Sequence of chain 1.B:
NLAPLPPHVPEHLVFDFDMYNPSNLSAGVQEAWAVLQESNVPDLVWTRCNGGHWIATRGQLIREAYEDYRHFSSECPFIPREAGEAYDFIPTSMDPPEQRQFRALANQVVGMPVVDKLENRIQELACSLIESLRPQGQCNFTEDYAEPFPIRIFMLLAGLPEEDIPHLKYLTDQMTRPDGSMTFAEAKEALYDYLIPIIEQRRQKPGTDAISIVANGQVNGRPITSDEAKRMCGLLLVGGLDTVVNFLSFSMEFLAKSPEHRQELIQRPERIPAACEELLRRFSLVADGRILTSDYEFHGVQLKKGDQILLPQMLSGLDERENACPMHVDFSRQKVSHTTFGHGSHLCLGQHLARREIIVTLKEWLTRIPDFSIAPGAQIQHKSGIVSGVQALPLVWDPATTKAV

Binding-site contacts:
Ligand atom O contacts residue TYR96 of chain 1.B at 2.6 Å (h-bond).
Ligand atom C5 contacts residue GLY248 of chain 1.B at 4.2 Å.
Ligand atom C4 contacts residue HEM1 of chain 1.H at 3.7 Å.
Ligand atom O contacts residue PHE87 of chain 1.B at 3.5 Å.
Ligand atom C9 contacts residue HEM1 of chain 1.H at 4.2 Å.
Ligand atom C3 contacts residue TYR96 of chain 1.B at 3.7 Å (hydrophobic).
Ligand atom O contacts residue LEU244 of chain 1.B at 4.0 Å.
Ligand atom C3 contacts residue LEU244 of chain 1.B at 4.0 Å (hydrophobic).
Ligand atom C1 contacts residue VAL247 of chain 1.B at 4.3 Å (hydrophobic).
Ligand atom C8 contacts residue ASP297 of chain 1.B at 3.8 Å.
Ligand atom C2 contacts residue LEU244 of chain 1.B at 4.1 Å (hydrophobic).
Ligand atom C8 contacts residue HEM1 of chain 1.H at 4.2 Å.
Ligand atom C8 contacts residue VAL295 of chain 1.B at 3.7 Å (hydrophobic).
Ligand atom C5 contacts residue LEU244 of chain 1.B at 4.3 Å (hydrophobic).
Ligand atom C9 contacts residue VAL396 of chain 1.B at 4.2 Å (hydrophobic).
Ligand atom C8 contacts residue ILE395 of chain 1.B at 4.2 Å (hydrophobic).
Ligand atom C9 contacts residue THR252 of chain 1.B at 3.9 Å.
Ligand atom C2 contacts residue PHE87 of chain 1.B at 4.2 Å (hydrophobic).
Ligand atom C3 contacts residue THR101 of chain 1.B at 3.9 Å.
Ligand atom C3 contacts residue HEM1 of chain 1.H at 4.4 Å.
Ligand atom C10 contacts residue VAL247 of chain 1.B at 3.8 Å (hydrophobic).
Ligand atom C7 contacts residue VAL295 of chain 1.B at 4.5 Å (hydrophobic).
Ligand atom C2 contacts residue TYR96 of chain 1.B at 3.3 Å (hydrophobic).
Ligand atom C6 contacts residue VAL247 of chain 1.B at 3.9 Å (hydrophobic).
Ligand atom C10 contacts residue THR185 of chain 1.B at 4.1 Å.
Ligand atom C9 contacts residue VAL295 of chain 1.B at 4.1 Å (hydrophobic).
Ligand atom C10 contacts residue VAL396 of chain 1.B at 4.3 Å (hydrophobic).
Ligand atom C6 contacts residue GLY248 of chain 1.B at 3.9 Å.
Ligand atom C10 contacts residue PHE87 of chain 1.B at 4.1 Å (hydrophobic).
Ligand atom C5 contacts residue HEM1 of chain 1.H at 3.9 Å.
Ligand atom C10 contacts residue ILE395 of chain 1.B at 4.4 Å (hydrophobic).
Ligand atom C6 contacts residue LEU244 of chain 1.B at 4.2 Å (hydrophobic).

This protein binds this small molecule.
Small molecule (SMILES): CC1(C)[C@@H]2CC[C@@]1(C)C(=O)C2